This protein binds this small molecule.
Small molecule (SMILES): O=C(NCc1ccccn1)c1ccc(Oc2ccccc2)cc1

Binding-site contacts:
Ligand atom C18 contacts residue LYS53 of chain 1.A at 3.8 Å.
Ligand atom C10 contacts residue ALA51 of chain 1.A at 3.5 Å (hydrophobic).
Ligand atom O1 contacts residue VAL38 of chain 1.A at 3.9 Å.
Ligand atom O2 contacts residue MET109 of chain 1.A at 2.9 Å (h-bond).
Ligand atom C11 contacts residue ALA51 of chain 1.A at 4.0 Å (hydrophobic).
Ligand atom C6 contacts residue ALA157 of chain 1.A at 4.0 Å (hydrophobic).
Ligand atom C19 contacts residue LYS53 of chain 1.A at 3.5 Å.
Ligand atom N1 contacts residue LEU108 of chain 1.A at 3.4 Å.
Ligand atom O2 contacts residue ALA157 of chain 1.A at 3.7 Å.
Ligand atom C13 contacts residue LEU167 of chain 1.A at 3.8 Å (hydrophobic).
Ligand atom C9 contacts residue HIS107 of chain 1.A at 3.6 Å.
Ligand atom C6 contacts residue ALA111 of chain 1.A at 3.4 Å (hydrophobic).
Ligand atom C5 contacts residue GLY110 of chain 1.A at 3.3 Å.
Ligand atom N1 contacts residue ALA111 of chain 1.A at 3.5 Å (h-bond).
Ligand atom C18 contacts residue THR106 of chain 1.A at 3.5 Å.
Ligand atom C19 contacts residue THR106 of chain 1.A at 3.7 Å.
Ligand atom C2 contacts residue ALA111 of chain 1.A at 4.0 Å (hydrophobic).
Ligand atom C1 contacts residue ALA111 of chain 1.A at 3.5 Å (hydrophobic).
Ligand atom C17 contacts residue LEU75 of chain 1.A at 4.0 Å (hydrophobic).
Ligand atom C18 contacts residue ALA51 of chain 1.A at 3.8 Å (hydrophobic).
Ligand atom N2 contacts residue ALA157 of chain 1.A at 4.0 Å.
Ligand atom C17 contacts residue LEU104 of chain 1.A at 3.8 Å (hydrophobic).
Ligand atom C9 contacts residue ALA51 of chain 1.A at 3.7 Å (hydrophobic).
Ligand atom C6 contacts residue GLY110 of chain 1.A at 4.0 Å.
Ligand atom C8 contacts residue LEU167 of chain 1.A at 3.8 Å (hydrophobic).
Ligand atom C3 contacts residue GLY110 of chain 1.A at 3.8 Å.
Ligand atom C18 contacts residue LEU104 of chain 1.A at 3.5 Å (hydrophobic).
Ligand atom O2 contacts residue LEU108 of chain 1.A at 3.8 Å.
Ligand atom C5 contacts residue LEU108 of chain 1.A at 3.4 Å (hydrophobic).
Ligand atom C19 contacts residue ALA51 of chain 1.A at 3.9 Å (hydrophobic).
Ligand atom O2 contacts residue HIS107 of chain 1.A at 4.0 Å.
Ligand atom N1 contacts residue MET109 of chain 1.A at 3.9 Å.
Ligand atom N1 contacts residue GLY110 of chain 1.A at 2.8 Å (h-bond).
Ligand atom C17 contacts residue THR106 of chain 1.A at 3.7 Å.
Ligand atom C16 contacts residue LEU75 of chain 1.A at 3.9 Å (hydrophobic).
Ligand atom C1 contacts residue GLY110 of chain 1.A at 3.5 Å.
Ligand atom C2 contacts residue GLY110 of chain 1.A at 4.0 Å.
Ligand atom C4 contacts residue GLY110 of chain 1.A at 3.5 Å.
Ligand atom C10 contacts residue THR106 of chain 1.A at 3.5 Å.
Ligand atom C7 contacts residue ALA157 of chain 1.A at 3.9 Å (hydrophobic).

Sequence of chain 1.A:
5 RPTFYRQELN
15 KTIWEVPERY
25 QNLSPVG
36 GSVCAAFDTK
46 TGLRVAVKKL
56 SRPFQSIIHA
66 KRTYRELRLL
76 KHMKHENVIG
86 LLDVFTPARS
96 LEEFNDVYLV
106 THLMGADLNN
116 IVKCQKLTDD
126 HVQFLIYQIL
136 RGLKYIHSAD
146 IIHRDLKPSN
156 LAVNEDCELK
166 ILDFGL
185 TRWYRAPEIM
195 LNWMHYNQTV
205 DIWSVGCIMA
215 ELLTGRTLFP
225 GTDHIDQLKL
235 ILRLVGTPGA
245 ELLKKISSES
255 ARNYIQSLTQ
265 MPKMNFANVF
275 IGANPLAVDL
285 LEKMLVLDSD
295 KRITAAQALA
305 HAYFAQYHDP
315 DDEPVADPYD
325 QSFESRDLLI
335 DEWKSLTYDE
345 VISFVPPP